Sequence of chain 1.F:
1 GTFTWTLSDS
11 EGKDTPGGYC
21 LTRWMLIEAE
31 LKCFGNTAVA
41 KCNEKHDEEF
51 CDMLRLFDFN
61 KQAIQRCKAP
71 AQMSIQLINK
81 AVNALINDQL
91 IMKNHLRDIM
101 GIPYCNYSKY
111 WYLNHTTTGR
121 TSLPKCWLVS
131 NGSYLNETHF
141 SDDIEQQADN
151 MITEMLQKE

This small molecule binds to this protein.
Small molecule (SMILES): CC(=O)N[C@H]1[C@H](O[C@H]2[C@H](O)[C@@H](NC(C)=O)CO[C@@H]2CO)O[C@H](CO)[C@@H](O[C@@H]2O[C@H](CO[C@H]3O[C@H](CO[C@H]4O[C@H](CO)[C@@H](O)[C@H](O)[C@@H]4O)[C@@H](O)[C@H](O)[C@@H]3O)[C@@H](O)[C@H](O[C@H]3O[C@H](CO)[C@@H](O)[C@H](O)[C@@H]3O)[C@@H]2O)[C@@H]1O

Sequence of chain 1.E:
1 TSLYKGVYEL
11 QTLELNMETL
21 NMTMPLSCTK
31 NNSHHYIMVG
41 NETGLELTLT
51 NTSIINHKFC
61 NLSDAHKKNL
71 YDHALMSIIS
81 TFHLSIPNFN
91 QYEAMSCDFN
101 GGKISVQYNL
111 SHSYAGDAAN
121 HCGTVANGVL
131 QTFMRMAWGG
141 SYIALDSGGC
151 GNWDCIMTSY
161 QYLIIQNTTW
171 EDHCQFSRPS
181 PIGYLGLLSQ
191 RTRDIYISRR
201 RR

Binding-site contacts:
Ligand atom N2 contacts residue GLU18 of chain 1.E at 4.0 Å.
Ligand atom O7 contacts residue ASN21 of chain 1.E at 3.8 Å.
Ligand atom O4 contacts residue TRP24 of chain 1.F at 3.3 Å.
Ligand atom C8 contacts residue TRP170 of chain 1.E at 3.9 Å (hydrophobic).
Ligand atom C3 contacts residue ASN21 of chain 1.E at 3.8 Å.
Ligand atom C2 contacts residue GLU18 of chain 1.E at 4.1 Å.
Ligand atom C4 contacts residue TRP24 of chain 1.F at 3.6 Å (hydrophobic).
Ligand atom C6 contacts residue GLU18 of chain 1.E at 4.2 Å.
Ligand atom N2 contacts residue ASN21 of chain 1.E at 2.8 Å (h-bond).
Ligand atom N2 contacts residue MET22 of chain 1.E at 4.3 Å.
Ligand atom O7 contacts residue MET22 of chain 1.E at 3.6 Å.
Ligand atom O7 contacts residue GLU18 of chain 1.E at 3.0 Å (salt-bridge).
Ligand atom C6 contacts residue THR19 of chain 1.E at 4.0 Å.
Ligand atom O5 contacts residue THR19 of chain 1.E at 4.1 Å.
Ligand atom C8 contacts residue MET22 of chain 1.E at 3.3 Å (hydrophobic).
Ligand atom C5 contacts residue ASN21 of chain 1.E at 3.6 Å.
Ligand atom O3 contacts residue ARG23 of chain 1.F at 4.0 Å.
Ligand atom C5 contacts residue GLU18 of chain 1.E at 4.0 Å.
Ligand atom O6 contacts residue THR19 of chain 1.E at 3.4 Å (h-bond).
Ligand atom C7 contacts residue MET22 of chain 1.E at 3.7 Å (hydrophobic).
Ligand atom O6 contacts residue TRP24 of chain 1.F at 3.0 Å.
Ligand atom O5 contacts residue GLU18 of chain 1.E at 2.7 Å (salt-bridge).
Ligand atom O2 contacts residue ARG23 of chain 1.F at 4.1 Å.
Ligand atom C7 contacts residue ASN21 of chain 1.E at 3.5 Å.
Ligand atom O5 contacts residue ASN21 of chain 1.E at 2.4 Å (h-bond).
Ligand atom C8 contacts residue ILE64 of chain 1.F at 3.9 Å (hydrophobic).
Ligand atom C2 contacts residue ASN21 of chain 1.E at 2.5 Å.
Ligand atom C8 contacts residue GLU18 of chain 1.E at 4.3 Å.
Ligand atom C6 contacts residue TRP24 of chain 1.F at 3.4 Å (hydrophobic).
Ligand atom C4 contacts residue ASN21 of chain 1.E at 4.3 Å.
Ligand atom C1 contacts residue GLU18 of chain 1.E at 3.1 Å.
Ligand atom C1 contacts residue ASN21 of chain 1.E at 1.4 Å.
Ligand atom C5 contacts residue TRP24 of chain 1.F at 4.2 Å (hydrophobic).
Ligand atom C7 contacts residue GLU18 of chain 1.E at 3.5 Å.